Binding-site contacts:
Ligand atom C6 contacts residue VAL94 of chain 6.C at 1.8 Å (hydrophobic).
Ligand atom N1 contacts residue GLY112 of chain 6.C at 2.9 Å (h-bond).
Ligand atom C5 contacts residue VAL94 of chain 6.C at 2.5 Å (hydrophobic).
Ligand atom N3 contacts residue GLY113 of chain 6.C at 2.1 Å.
Ligand atom N1 contacts residue GLY113 of chain 6.C at 2.8 Å.
Ligand atom O2 contacts residue VAL94 of chain 6.C at 1.5 Å.
Ligand atom C5 contacts residue GLY113 of chain 6.C at 1.2 Å.
Ligand atom O3' contacts residue GLU131 of chain 6.C at 2.8 Å (salt-bridge).
Ligand atom C4 contacts residue VAL94 of chain 6.C at 2.8 Å (hydrophobic).
Ligand atom C5 contacts residue GLY112 of chain 6.C at 2.6 Å.
Ligand atom C2 contacts residue GLY113 of chain 6.C at 2.8 Å.
Ligand atom C4 contacts residue GLY113 of chain 6.C at 1.2 Å.
Ligand atom C2 contacts residue VAL94 of chain 6.C at 1.7 Å (hydrophobic).
Ligand atom C4 contacts residue LEU93 of chain 6.C at 2.9 Å (hydrophobic).
Ligand atom C4 contacts residue VAL107 of chain 6.C at 2.6 Å (hydrophobic).
Ligand atom C4 contacts residue LEU114 of chain 6.C at 2.8 Å (hydrophobic).
Ligand atom N3 contacts residue VAL107 of chain 6.C at 2.9 Å.
Ligand atom C6 contacts residue TYR111 of chain 6.C at 3.1 Å (hydrophobic).
Ligand atom O4' contacts residue VAL94 of chain 6.C at 2.7 Å.
Ligand atom O4 contacts residue GLY113 of chain 6.C at 2.0 Å.
Ligand atom N3 contacts residue LEU114 of chain 6.C at 2.9 Å (h-bond).
Ligand atom C1' contacts residue TRP95 of chain 6.C at 2.4 Å (hydrophobic).
Ligand atom O4 contacts residue VAL107 of chain 6.C at 1.8 Å.
Ligand atom N1 contacts residue VAL94 of chain 6.C at 1.9 Å.
Ligand atom O4' contacts residue TRP95 of chain 6.C at 2.8 Å (h-bond).
Ligand atom O4 contacts residue LEU114 of chain 6.C at 2.8 Å (h-bond).
Ligand atom OP2 contacts residue ASN133 of chain 6.C at 2.5 Å.
Ligand atom OP1 contacts residue ASN136 of chain 6.C at 2.4 Å (h-bond).
Ligand atom C6 contacts residue GLY112 of chain 6.C at 2.2 Å.
Ligand atom C1' contacts residue VAL94 of chain 6.C at 2.6 Å (hydrophobic).
Ligand atom N3 contacts residue VAL94 of chain 6.C at 2.3 Å.
Ligand atom O2' contacts residue TRP95 of chain 6.C at 2.5 Å.
Ligand atom C5 contacts residue THR110 of chain 6.C at 2.9 Å.
Ligand atom C4' contacts residue TRP95 of chain 6.C at 3.0 Å (hydrophobic).
Ligand atom C2 contacts residue LEU93 of chain 6.C at 2.0 Å (hydrophobic).
Ligand atom O2 contacts residue LEU93 of chain 6.C at 1.9 Å (h-bond).
Ligand atom N3 contacts residue LEU93 of chain 6.C at 1.6 Å (h-bond).
Ligand atom C6 contacts residue GLY113 of chain 6.C at 1.8 Å.
Ligand atom O5' contacts residue ASN133 of chain 6.C at 2.9 Å (h-bond).
Ligand atom O4 contacts residue GLU131 of chain 6.C at 2.6 Å (salt-bridge).

Sequence of chain 6.D:
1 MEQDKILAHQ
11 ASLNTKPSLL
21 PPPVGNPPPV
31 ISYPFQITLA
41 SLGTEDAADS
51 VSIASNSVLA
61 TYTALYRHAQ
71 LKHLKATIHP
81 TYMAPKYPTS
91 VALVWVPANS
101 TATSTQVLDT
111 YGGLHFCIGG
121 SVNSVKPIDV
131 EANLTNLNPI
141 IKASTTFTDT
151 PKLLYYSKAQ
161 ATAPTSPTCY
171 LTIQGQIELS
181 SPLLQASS

This protein binds this small molecule.
Small molecule (SMILES): O=c1ccn([C@@H]2O[C@H](CO[P](=O)(O)O[C@H]3[C@@H](O)[C@H](n4ccc(=O)[nH]c4=O)O[C@@H]3COP(=O)(O)O)[C@@H](O)[C@H]2O)c(=O)[nH]1

Sequence of chain 6.C:
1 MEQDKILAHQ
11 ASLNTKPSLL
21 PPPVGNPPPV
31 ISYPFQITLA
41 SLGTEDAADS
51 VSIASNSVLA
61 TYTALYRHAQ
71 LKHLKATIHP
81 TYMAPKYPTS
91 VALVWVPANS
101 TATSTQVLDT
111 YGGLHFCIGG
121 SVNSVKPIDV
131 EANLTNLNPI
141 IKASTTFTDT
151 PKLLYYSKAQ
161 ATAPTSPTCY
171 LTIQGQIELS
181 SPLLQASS